Binding-site contacts:
Ligand atom C contacts residue ALA47 of chain 1.A at 3.4 Å (hydrophobic).
Ligand atom CG2 contacts residue ALA41 of chain 1.A at 3.6 Å (hydrophobic).
Ligand atom O contacts residue ALA41 of chain 1.A at 3.1 Å (h-bond).
Ligand atom N contacts residue GLN45 of chain 1.A at 3.5 Å (h-bond).
Ligand atom CA contacts residue SO41 of chain 1.I at 3.2 Å.
Ligand atom CD contacts residue VAL37 of chain 1.A at 3.7 Å (hydrophobic).
Ligand atom CB contacts residue VAL37 of chain 1.A at 3.7 Å (hydrophobic).
Ligand atom NH2 contacts residue VAL37 of chain 1.A at 3.6 Å.
Ligand atom O contacts residue SER39 of chain 1.A at 2.9 Å (h-bond).
Ligand atom CB contacts residue PHE38 of chain 1.A at 3.7 Å (hydrophobic).
Ligand atom CZ contacts residue GLN83 of chain 1.A at 3.6 Å.
Ligand atom CD1 contacts residue THR21 of chain 1.A at 3.5 Å.
Ligand atom NH1 contacts residue GLN83 of chain 1.A at 2.8 Å (h-bond).
Ligand atom CB contacts residue SER39 of chain 1.A at 3.6 Å.
Ligand atom CB contacts residue VAL48 of chain 1.A at 3.7 Å (hydrophobic).
Ligand atom CA contacts residue SER39 of chain 1.A at 3.3 Å.
Ligand atom O contacts residue PHE38 of chain 1.A at 3.3 Å.
Ligand atom CB contacts residue ALA41 of chain 1.A at 3.7 Å (hydrophobic).
Ligand atom O contacts residue THR15 of chain 1.A at 3.3 Å.
Ligand atom N contacts residue SER39 of chain 1.A at 2.8 Å (h-bond).
Ligand atom O contacts residue ALA47 of chain 1.A at 3.4 Å (h-bond).
Ligand atom CG contacts residue THR40 of chain 1.A at 3.4 Å.
Ligand atom O contacts residue THR49 of chain 1.A at 2.9 Å (h-bond).
Ligand atom C contacts residue SO41 of chain 1.I at 3.7 Å.
Ligand atom O contacts residue MET16 of chain 1.A at 2.8 Å (h-bond).
Ligand atom C contacts residue SER39 of chain 1.A at 3.5 Å.
Ligand atom O contacts residue GLN45 of chain 1.A at 2.9 Å (h-bond).
Ligand atom SD contacts residue HIS153 of chain 1.A at 3.4 Å.
Ligand atom O contacts residue THR40 of chain 1.A at 3.6 Å.
Ligand atom CD2 contacts residue GLU14 of chain 1.A at 3.4 Å.
Ligand atom CE contacts residue THR40 of chain 1.A at 3.5 Å.
Ligand atom C contacts residue GLN45 of chain 1.A at 3.5 Å.
Ligand atom CG contacts residue SO41 of chain 1.I at 3.4 Å.
Ligand atom NH1 contacts residue SO41 of chain 1.I at 2.8 Å (h-bond).
Ligand atom SD contacts residue THR40 of chain 1.A at 3.7 Å.
Ligand atom O contacts residue VAL48 of chain 1.A at 3.5 Å.
Ligand atom N contacts residue SO41 of chain 1.I at 3.2 Å (h-bond).
Ligand atom CG contacts residue VAL37 of chain 1.A at 3.6 Å (hydrophobic).
Ligand atom O contacts residue GLN45 of chain 1.A at 3.4 Å.
Ligand atom CD1 contacts residue PHE38 of chain 1.A at 3.6 Å (hydrophobic).

Sequence of chain 1.A:
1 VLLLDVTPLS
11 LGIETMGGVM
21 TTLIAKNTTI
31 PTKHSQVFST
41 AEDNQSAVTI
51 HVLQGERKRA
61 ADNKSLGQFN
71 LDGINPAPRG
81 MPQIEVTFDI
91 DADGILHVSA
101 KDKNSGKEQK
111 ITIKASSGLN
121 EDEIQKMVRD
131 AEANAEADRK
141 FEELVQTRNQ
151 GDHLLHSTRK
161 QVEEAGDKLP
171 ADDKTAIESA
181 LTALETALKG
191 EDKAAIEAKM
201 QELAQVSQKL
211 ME

The small molecule below binds the protein below.
Small molecule (SMILES): CSCC[C@H](NC(=O)[C@H](CC(C)C)NC(=O)[C@H](CCCN=C(N)N)NC(=O)[C@@H](N)CC(N)=O)C(=O)N[C@@H](CC(C)C)C(=O)N[C@H](C(=O)NCC(=O)O)[C@@H](C)O